A protein and the small-molecule ligand that binds it are described below.
Small molecule (SMILES): CCCCCCCCCCCCCC(=O)SCCNC(=O)CCNC(=O)[C@@H](O)C(C)(C)COP(=O)(O)O

Sequence of chain 1.E:
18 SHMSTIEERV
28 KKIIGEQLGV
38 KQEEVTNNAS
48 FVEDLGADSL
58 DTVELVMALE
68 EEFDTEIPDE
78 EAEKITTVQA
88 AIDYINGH

Sequence of chain 1.F:
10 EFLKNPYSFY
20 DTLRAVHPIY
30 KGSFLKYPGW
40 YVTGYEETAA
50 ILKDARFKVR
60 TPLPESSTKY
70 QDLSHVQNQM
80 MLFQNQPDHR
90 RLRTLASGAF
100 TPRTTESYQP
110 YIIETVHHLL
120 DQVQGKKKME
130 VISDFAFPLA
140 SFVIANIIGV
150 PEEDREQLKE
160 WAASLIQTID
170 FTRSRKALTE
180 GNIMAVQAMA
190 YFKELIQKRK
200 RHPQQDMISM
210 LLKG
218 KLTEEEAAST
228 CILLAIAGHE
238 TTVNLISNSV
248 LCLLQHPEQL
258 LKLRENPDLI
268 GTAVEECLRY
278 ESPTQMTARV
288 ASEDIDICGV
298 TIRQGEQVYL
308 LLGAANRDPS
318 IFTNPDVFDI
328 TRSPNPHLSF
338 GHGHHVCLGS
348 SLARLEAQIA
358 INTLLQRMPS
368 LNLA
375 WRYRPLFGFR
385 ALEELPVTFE

Binding-site contacts:
Ligand atom C15 contacts residue ARG172 of chain 1.F at 3.8 Å.
Ligand atom P1 contacts residue SER56 of chain 1.E at 1.6 Å.
Ligand atom C1 contacts residue LEU230 of chain 1.F at 3.9 Å (hydrophobic).
Ligand atom C20 contacts residue ARG59 of chain 1.F at 3.5 Å.
Ligand atom C15 contacts residue TYR36 of chain 1.F at 3.7 Å (hydrophobic).
Ligand atom O3 contacts residue TYR36 of chain 1.F at 3.2 Å.
Ligand atom C25 contacts residue ILE233 of chain 1.F at 3.8 Å (hydrophobic).
Ligand atom C3 contacts residue ALA234 of chain 1.F at 3.8 Å (hydrophobic).
Ligand atom O2 contacts residue ARG59 of chain 1.F at 2.9 Å (salt-bridge).
Ligand atom C4 contacts residue HEM1 of chain 1.T at 3.7 Å.
Ligand atom C5 contacts residue HEM1 of chain 1.T at 3.6 Å.
Ligand atom C12 contacts residue ILE168 of chain 1.F at 3.6 Å (hydrophobic).
Ligand atom N1 contacts residue ILE168 of chain 1.F at 3.0 Å (h-bond).
Ligand atom C23 contacts residue ILE233 of chain 1.F at 3.8 Å (hydrophobic).
Ligand atom C21 contacts residue SER56 of chain 1.E at 3.9 Å.
Ligand atom C21 contacts residue GLN304 of chain 1.F at 3.8 Å.
Ligand atom C13 contacts residue ARG59 of chain 1.F at 3.9 Å.
Ligand atom N2 contacts residue TYR36 of chain 1.F at 3.6 Å.
Ligand atom C14 contacts residue PRO61 of chain 1.F at 3.9 Å (hydrophobic).
Ligand atom O7 contacts residue SER56 of chain 1.E at 2.6 Å (h-bond).
Ligand atom C22 contacts residue LEU81 of chain 1.F at 3.8 Å (hydrophobic).
Ligand atom C15 contacts residue PHE170 of chain 1.F at 3.8 Å (hydrophobic).
Ligand atom O3 contacts residue ARG172 of chain 1.F at 2.9 Å (salt-bridge).
Ligand atom O4 contacts residue TYR36 of chain 1.F at 3.8 Å.
Ligand atom C7 contacts residue HEM1 of chain 1.T at 3.8 Å.
Ligand atom C8 contacts residue MET283 of chain 1.F at 3.4 Å (hydrophobic).
Ligand atom O6 contacts residue PRO63 of chain 1.F at 3.4 Å.
Ligand atom S1 contacts residue ALA285 of chain 1.F at 3.8 Å.
Ligand atom N2 contacts residue TYR306 of chain 1.F at 3.3 Å (h-bond).
Ligand atom C19 contacts residue PRO61 of chain 1.F at 3.5 Å (hydrophobic).
Ligand atom O5 contacts residue SER56 of chain 1.E at 2.5 Å (h-bond).
Ligand atom C11 contacts residue ARG59 of chain 1.F at 3.7 Å.
Ligand atom O3 contacts residue PRO61 of chain 1.F at 3.5 Å (h-bond).
Ligand atom O2 contacts residue TYR306 of chain 1.F at 3.4 Å.
Ligand atom C16 contacts residue TYR36 of chain 1.F at 3.4 Å (hydrophobic).
Ligand atom O6 contacts residue SER56 of chain 1.E at 2.5 Å (h-bond).
Ligand atom C14 contacts residue ARG172 of chain 1.F at 3.6 Å.
Ligand atom O1 contacts residue MET283 of chain 1.F at 3.6 Å (h-bond).
Ligand atom C20 contacts residue THR60 of chain 1.F at 3.1 Å.
Ligand atom C22 contacts residue ILE168 of chain 1.F at 3.7 Å (hydrophobic).